Sequence of chain 21.E:
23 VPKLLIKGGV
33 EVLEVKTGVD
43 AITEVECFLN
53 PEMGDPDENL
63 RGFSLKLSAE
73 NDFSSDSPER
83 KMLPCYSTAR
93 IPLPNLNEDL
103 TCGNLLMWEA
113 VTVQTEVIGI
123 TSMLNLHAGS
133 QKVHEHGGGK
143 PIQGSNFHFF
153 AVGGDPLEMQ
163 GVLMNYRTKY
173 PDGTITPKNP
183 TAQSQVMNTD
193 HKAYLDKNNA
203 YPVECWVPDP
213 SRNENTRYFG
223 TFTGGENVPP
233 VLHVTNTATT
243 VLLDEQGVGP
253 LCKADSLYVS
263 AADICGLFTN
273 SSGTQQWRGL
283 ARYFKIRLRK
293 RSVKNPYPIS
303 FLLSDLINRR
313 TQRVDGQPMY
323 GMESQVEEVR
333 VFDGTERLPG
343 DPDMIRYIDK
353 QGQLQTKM

Sequence of chain 21.C:
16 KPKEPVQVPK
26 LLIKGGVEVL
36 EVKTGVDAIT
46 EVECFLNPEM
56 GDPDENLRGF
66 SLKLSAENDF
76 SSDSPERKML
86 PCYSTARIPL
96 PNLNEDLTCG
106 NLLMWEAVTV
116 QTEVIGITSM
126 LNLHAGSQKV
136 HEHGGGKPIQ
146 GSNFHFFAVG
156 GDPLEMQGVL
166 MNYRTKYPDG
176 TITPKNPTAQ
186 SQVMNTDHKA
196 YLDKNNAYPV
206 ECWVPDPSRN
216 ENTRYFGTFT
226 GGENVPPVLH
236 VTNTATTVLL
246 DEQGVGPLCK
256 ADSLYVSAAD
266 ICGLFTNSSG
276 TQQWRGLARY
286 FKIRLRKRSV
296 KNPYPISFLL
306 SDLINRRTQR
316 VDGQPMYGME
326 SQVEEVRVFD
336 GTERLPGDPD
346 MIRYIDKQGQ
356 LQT

Sequence of chain 21.D:
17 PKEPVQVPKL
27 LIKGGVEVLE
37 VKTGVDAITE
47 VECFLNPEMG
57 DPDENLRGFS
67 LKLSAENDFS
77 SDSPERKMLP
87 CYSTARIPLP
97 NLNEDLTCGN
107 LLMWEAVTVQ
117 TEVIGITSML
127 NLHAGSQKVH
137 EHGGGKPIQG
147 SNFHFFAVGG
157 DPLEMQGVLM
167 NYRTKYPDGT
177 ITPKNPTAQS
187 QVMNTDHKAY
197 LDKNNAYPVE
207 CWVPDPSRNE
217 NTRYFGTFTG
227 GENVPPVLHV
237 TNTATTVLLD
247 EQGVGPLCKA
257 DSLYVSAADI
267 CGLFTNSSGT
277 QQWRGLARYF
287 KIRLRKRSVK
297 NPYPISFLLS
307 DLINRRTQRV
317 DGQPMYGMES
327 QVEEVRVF

Binding-site contacts:
Ligand atom C1 contacts residue THR276 of chain 21.D at 3.4 Å.
Ligand atom O9 contacts residue LYS68 of chain 21.D at 2.8 Å (salt-bridge).
Ligand atom O10 contacts residue LEU62 of chain 21.D at 3.1 Å.
Ligand atom O1A contacts residue SER274 of chain 21.D at 3.8 Å.
Ligand atom O7 contacts residue LEU62 of chain 21.D at 3.5 Å.
Ligand atom C11 contacts residue PHE75 of chain 21.E at 1.8 Å (hydrophobic).
Ligand atom C7 contacts residue GLN278 of chain 21.D at 3.8 Å.
Ligand atom C9 contacts residue LYS68 of chain 21.D at 3.8 Å.
Ligand atom C6 contacts residue LYS68 of chain 21.D at 3.8 Å.
Ligand atom C11 contacts residue HIS138 of chain 21.C at 3.3 Å.
Ligand atom N5 contacts residue LYS68 of chain 21.D at 2.9 Å (salt-bridge).
Ligand atom O8 contacts residue GLN278 of chain 21.D at 3.5 Å (h-bond).
Ligand atom C11 contacts residue LEU62 of chain 21.D at 3.9 Å (hydrophobic).
Ligand atom C9 contacts residue GLN278 of chain 21.D at 3.2 Å.
Ligand atom C11 contacts residue LYS68 of chain 21.D at 3.7 Å.
Ligand atom O1A contacts residue ASN272 of chain 21.D at 3.6 Å (h-bond).
Ligand atom O8 contacts residue LYS68 of chain 21.D at 3.5 Å.
Ligand atom O1B contacts residue SER274 of chain 21.D at 2.4 Å (h-bond).
Ligand atom N5 contacts residue GLN278 of chain 21.D at 3.9 Å.
Ligand atom C11 contacts residue PHE65 of chain 21.D at 3.8 Å (hydrophobic).
Ligand atom O8 contacts residue THR276 of chain 21.D at 3.8 Å.
Ligand atom C11 contacts residue GLN278 of chain 21.D at 3.5 Å.
Ligand atom N5 contacts residue PHE75 of chain 21.E at 3.8 Å.
Ligand atom O9 contacts residue LEU67 of chain 21.D at 3.2 Å.
Ligand atom O1B contacts residue LYS68 of chain 21.D at 3.6 Å.
Ligand atom C11 contacts residue THR276 of chain 21.D at 3.4 Å.
Ligand atom C11 contacts residue ASN272 of chain 21.D at 3.6 Å.
Ligand atom C11 contacts residue PHE270 of chain 21.D at 3.9 Å (hydrophobic).
Ligand atom C1 contacts residue SER274 of chain 21.D at 3.4 Å.
Ligand atom O1B contacts residue THR276 of chain 21.D at 3.5 Å (h-bond).
Ligand atom O8 contacts residue ASN272 of chain 21.D at 3.4 Å (h-bond).
Ligand atom C5 contacts residue LYS68 of chain 21.D at 3.7 Å.
Ligand atom C10 contacts residue PHE75 of chain 21.E at 2.7 Å (hydrophobic).
Ligand atom C6 contacts residue ASN272 of chain 21.D at 3.7 Å.
Ligand atom C10 contacts residue LEU62 of chain 21.D at 3.5 Å (hydrophobic).
Ligand atom O10 contacts residue PHE75 of chain 21.E at 2.6 Å.
Ligand atom C10 contacts residue LYS68 of chain 21.D at 3.8 Å.
Ligand atom C8 contacts residue GLN278 of chain 21.D at 3.7 Å.
Ligand atom N5 contacts residue ASN272 of chain 21.D at 3.3 Å (h-bond).
Ligand atom O1A contacts residue THR276 of chain 21.D at 2.6 Å (h-bond).

A small-molecule ligand and the protein it binds are described below.
Small molecule (SMILES): CC(=O)N[C@H]1[C@H]([C@H](O)[C@H](O)CO)O[C@@](O[C@H](CO)[C@@H](O)[C@@H]2O[C@@H](C(=O)O)C[C@H](O)[C@H]2NC(C)=O)(C(=O)O)C[C@@H]1O